Sequence of chain 1.A:
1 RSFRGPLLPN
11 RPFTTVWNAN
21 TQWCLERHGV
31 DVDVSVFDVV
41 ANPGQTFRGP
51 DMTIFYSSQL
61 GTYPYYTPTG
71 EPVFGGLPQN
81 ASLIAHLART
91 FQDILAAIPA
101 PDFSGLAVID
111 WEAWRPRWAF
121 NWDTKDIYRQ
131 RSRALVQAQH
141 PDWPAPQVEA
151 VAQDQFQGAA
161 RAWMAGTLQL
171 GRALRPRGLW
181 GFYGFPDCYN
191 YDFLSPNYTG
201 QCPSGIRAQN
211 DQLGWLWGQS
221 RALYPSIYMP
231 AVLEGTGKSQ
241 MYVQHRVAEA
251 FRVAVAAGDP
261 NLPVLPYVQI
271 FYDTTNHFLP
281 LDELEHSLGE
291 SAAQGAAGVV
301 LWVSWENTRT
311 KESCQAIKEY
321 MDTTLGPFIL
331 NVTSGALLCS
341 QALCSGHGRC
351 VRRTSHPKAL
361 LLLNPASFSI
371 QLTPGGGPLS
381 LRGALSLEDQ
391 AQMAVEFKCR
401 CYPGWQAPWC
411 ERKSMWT

Binding-site contacts:
Ligand atom C3 contacts residue LEU363 of chain 1.A at 3.6 Å (hydrophobic).
Ligand atom O5 contacts residue ASN331 of chain 1.A at 2.3 Å (h-bond).
Ligand atom N2 contacts residue ASN331 of chain 1.A at 2.8 Å (h-bond).
Ligand atom C8 contacts residue PHE368 of chain 1.A at 3.5 Å (hydrophobic).
Ligand atom N2 contacts residue LEU363 of chain 1.A at 2.9 Å (h-bond).
Ligand atom O3 contacts residue PRO365 of chain 1.A at 3.7 Å.
Ligand atom C2 contacts residue GLU285 of chain 1.A at 4.0 Å.
Ligand atom N2 contacts residue PRO365 of chain 1.A at 4.1 Å.
Ligand atom C2 contacts residue LEU363 of chain 1.A at 3.5 Å (hydrophobic).
Ligand atom C7 contacts residue LEU362 of chain 1.A at 4.2 Å (hydrophobic).
Ligand atom C8 contacts residue LEU363 of chain 1.A at 3.8 Å (hydrophobic).
Ligand atom C6 contacts residue LEU281 of chain 1.A at 4.1 Å (hydrophobic).
Ligand atom O6 contacts residue LEU281 of chain 1.A at 4.2 Å.
Ligand atom C5 contacts residue LEU362 of chain 1.A at 4.0 Å (hydrophobic).
Ligand atom C4 contacts residue ASN331 of chain 1.A at 4.1 Å.
Ligand atom C3 contacts residue GLU285 of chain 1.A at 4.1 Å.
Ligand atom C6 contacts residue ASN331 of chain 1.A at 4.2 Å.
Ligand atom C1 contacts residue ASN331 of chain 1.A at 1.4 Å.
Ligand atom C6 contacts residue GLU285 of chain 1.A at 3.6 Å.
Ligand atom C7 contacts residue GLU285 of chain 1.A at 4.1 Å.
Ligand atom C8 contacts residue LEU360 of chain 1.A at 4.1 Å (hydrophobic).
Ligand atom N2 contacts residue GLU285 of chain 1.A at 3.5 Å (salt-bridge).
Ligand atom C8 contacts residue PRO365 of chain 1.A at 3.8 Å (hydrophobic).
Ligand atom C1 contacts residue LEU362 of chain 1.A at 4.0 Å (hydrophobic).
Ligand atom C3 contacts residue PRO365 of chain 1.A at 4.1 Å (hydrophobic).
Ligand atom C1 contacts residue LEU363 of chain 1.A at 3.5 Å (hydrophobic).
Ligand atom C7 contacts residue LEU363 of chain 1.A at 3.8 Å (hydrophobic).
Ligand atom C7 contacts residue ASN331 of chain 1.A at 3.3 Å.
Ligand atom C8 contacts residue LEU362 of chain 1.A at 3.6 Å (hydrophobic).
Ligand atom C5 contacts residue ASN331 of chain 1.A at 3.6 Å.
Ligand atom C8 contacts residue GLU285 of chain 1.A at 3.6 Å.
Ligand atom C2 contacts residue ASN331 of chain 1.A at 2.3 Å.
Ligand atom O7 contacts residue ILE370 of chain 1.A at 4.2 Å.
Ligand atom C3 contacts residue ASN331 of chain 1.A at 3.7 Å.
Ligand atom O7 contacts residue ASN331 of chain 1.A at 3.7 Å.
Ligand atom C1 contacts residue GLU285 of chain 1.A at 3.7 Å.
Ligand atom O6 contacts residue GLU285 of chain 1.A at 2.4 Å (salt-bridge).
Ligand atom C8 contacts residue ASN331 of chain 1.A at 4.2 Å.
Ligand atom O5 contacts residue LEU362 of chain 1.A at 3.9 Å.
Ligand atom C8 contacts residue ASN364 of chain 1.A at 4.0 Å.

This small molecule binds to this protein.
Small molecule (SMILES): CC(=O)N[C@H]1[C@H](O[C@H]2[C@H](O)[C@@H](NC(C)=O)CO[C@@H]2CO)O[C@H](CO)[C@@H](O[C@@H]2O[C@H](CO[C@H]3O[C@H](CO)[C@@H](O)[C@H](O[C@H]4O[C@H](CO)[C@@H](O)[C@H](O)[C@@H]4O)[C@@H]3O)[C@@H](O)[C@H](O[C@H]3O[C@H](CO)[C@@H](O)[C@H](O)[C@@H]3O)[C@@H]2O)[C@@H]1O